Binding-site contacts:
Ligand atom CA contacts residue LYS66 of chain 1.A at 4.1 Å.
Ligand atom CD1 contacts residue VAL80 of chain 1.A at 3.8 Å (hydrophobic).
Ligand atom CG contacts residue ILE62 of chain 1.A at 4.2 Å (hydrophobic).
Ligand atom CD1 contacts residue LEU243 of chain 1.A at 3.4 Å (hydrophobic).
Ligand atom O contacts residue LYS66 of chain 1.A at 3.3 Å (salt-bridge).
Ligand atom CA contacts residue GLU246 of chain 1.A at 3.9 Å.
Ligand atom C contacts residue GLU246 of chain 1.A at 4.2 Å.
Ligand atom O contacts residue ILE62 of chain 1.A at 3.6 Å.
Ligand atom N contacts residue GLU246 of chain 1.A at 3.1 Å (salt-bridge).
Ligand atom N contacts residue GLU246 of chain 1.A at 3.4 Å (salt-bridge).
Ligand atom O contacts residue LYS66 of chain 1.A at 3.4 Å (salt-bridge).
Ligand atom CB contacts residue GLU246 of chain 1.A at 3.9 Å.
Ligand atom OE1 contacts residue LEU76 of chain 1.A at 3.4 Å.
Ligand atom CB contacts residue GLU246 of chain 1.A at 3.5 Å.
Ligand atom CD2 contacts residue VAL80 of chain 1.A at 3.6 Å (hydrophobic).
Ligand atom CA contacts residue VAL80 of chain 1.A at 4.2 Å (hydrophobic).
Ligand atom C contacts residue LYS66 of chain 1.A at 4.2 Å.
Ligand atom CD1 contacts residue ASP242 of chain 1.A at 3.5 Å.
Ligand atom CD1 contacts residue GLU246 of chain 1.A at 3.1 Å.
Ligand atom CD contacts residue LEU76 of chain 1.A at 4.2 Å (hydrophobic).
Ligand atom CE1 contacts residue LEU76 of chain 1.A at 4.0 Å (hydrophobic).
Ligand atom CD2 contacts residue MET247 of chain 1.A at 3.8 Å (hydrophobic).
Ligand atom CD1 contacts residue LEU83 of chain 1.A at 3.8 Å (hydrophobic).
Ligand atom CB contacts residue LEU243 of chain 1.A at 4.0 Å (hydrophobic).
Ligand atom CA contacts residue GLU246 of chain 1.A at 3.7 Å.
Ligand atom CG1 contacts residue GLU246 of chain 1.A at 3.1 Å.
Ligand atom CD1 contacts residue ILE62 of chain 1.A at 3.8 Å (hydrophobic).
Ligand atom ND1 contacts residue VAL80 of chain 1.A at 3.8 Å.
Ligand atom C contacts residue GLU246 of chain 1.A at 3.7 Å.
Ligand atom CD1 contacts residue GLN79 of chain 1.A at 4.0 Å.
Ligand atom CD2 contacts residue LEU243 of chain 1.A at 3.8 Å (hydrophobic).
Ligand atom C contacts residue ILE62 of chain 1.A at 4.0 Å (hydrophobic).
Ligand atom CD2 contacts residue LEU83 of chain 1.A at 3.6 Å (hydrophobic).
Ligand atom N contacts residue LEU243 of chain 1.A at 4.1 Å.
Ligand atom N contacts residue GLU246 of chain 1.A at 2.7 Å (salt-bridge).
Ligand atom CD2 contacts residue GLU84 of chain 1.A at 4.0 Å.
Ligand atom CG2 contacts residue LEU243 of chain 1.A at 3.9 Å (hydrophobic).
Ligand atom CD2 contacts residue ILE62 of chain 1.A at 3.5 Å (hydrophobic).
Ligand atom CB contacts residue ILE62 of chain 1.A at 3.9 Å (hydrophobic).
Ligand atom CG contacts residue LEU83 of chain 1.A at 4.2 Å (hydrophobic).

Sequence of chain 1.A:
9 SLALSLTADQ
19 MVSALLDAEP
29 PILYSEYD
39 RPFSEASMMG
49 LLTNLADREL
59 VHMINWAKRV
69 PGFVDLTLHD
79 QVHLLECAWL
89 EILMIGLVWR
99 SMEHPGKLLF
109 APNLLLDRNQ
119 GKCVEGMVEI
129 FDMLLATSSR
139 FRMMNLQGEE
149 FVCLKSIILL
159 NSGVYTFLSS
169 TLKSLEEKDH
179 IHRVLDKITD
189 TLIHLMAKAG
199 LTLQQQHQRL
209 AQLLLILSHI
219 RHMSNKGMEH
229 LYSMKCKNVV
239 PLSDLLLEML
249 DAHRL

A protein and the small-molecule ligand that binds it are described below.
Small molecule (SMILES): CC[C@H](C)[C@H](NC(=O)[C@@H](N)CCCCN)C(=O)N[C@@H](CC(C)C)C(=O)N[C@@H](Cc1cnc[nH]1)C(=O)N[C@@H](CCCN=C(N)N)C(=O)N[C@@H](CC(C)C)C(=O)N[C@@H](CC(C)C)C(=O)N[C@@H](CCC(N)=O)C(=O)N[C@H](C=O)CC(=O)O